Sequence of chain 1.A:
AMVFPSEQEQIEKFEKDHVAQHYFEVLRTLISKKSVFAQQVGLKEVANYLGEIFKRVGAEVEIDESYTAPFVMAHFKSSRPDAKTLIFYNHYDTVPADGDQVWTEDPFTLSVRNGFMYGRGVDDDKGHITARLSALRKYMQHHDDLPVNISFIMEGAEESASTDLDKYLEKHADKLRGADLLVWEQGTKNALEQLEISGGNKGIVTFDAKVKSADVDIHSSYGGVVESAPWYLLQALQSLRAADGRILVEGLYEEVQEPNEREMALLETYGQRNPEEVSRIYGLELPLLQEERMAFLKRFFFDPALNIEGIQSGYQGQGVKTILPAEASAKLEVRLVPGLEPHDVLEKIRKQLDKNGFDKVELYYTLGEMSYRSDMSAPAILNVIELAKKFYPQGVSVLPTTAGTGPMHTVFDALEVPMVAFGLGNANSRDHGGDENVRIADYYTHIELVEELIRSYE

The protein below binds the small molecule below.
Small molecule (SMILES): OC[C@H]1O[C@@H](O)[C@H](O)[C@@H](O)[C@@H]1O

Binding-site contacts:
Ligand atom O6 contacts residue SER479 of chain 1.A at 2.9 Å (h-bond).
Ligand atom O1 contacts residue LYS107 of chain 1.A at 2.9 Å (salt-bridge).
Ligand atom O1 contacts residue ASP203 of chain 1.A at 2.5 Å (salt-bridge).
Ligand atom O6 contacts residue TYR480 of chain 1.A at 4.0 Å.
Ligand atom C6 contacts residue TYR480 of chain 1.A at 4.1 Å (hydrophobic).
Ligand atom C1 contacts residue LYS107 of chain 1.A at 3.7 Å.
Ligand atom C5 contacts residue ASN406 of chain 1.A at 3.8 Å.
Ligand atom O3 contacts residue PRO402 of chain 1.A at 4.2 Å.
Ligand atom C1 contacts residue ASP203 of chain 1.A at 3.2 Å.
Ligand atom O5 contacts residue ASP203 of chain 1.A at 3.6 Å (salt-bridge).
Ligand atom O2 contacts residue ALA403 of chain 1.A at 3.6 Å.
Ligand atom O1 contacts residue TYR480 of chain 1.A at 4.2 Å.
Ligand atom O1 contacts residue ALA403 of chain 1.A at 4.4 Å.
Ligand atom O2 contacts residue PRO402 of chain 1.A at 3.2 Å.
Ligand atom C6 contacts residue SER479 of chain 1.A at 3.2 Å.
Ligand atom O5 contacts residue TYR480 of chain 1.A at 3.5 Å.
Ligand atom C4 contacts residue ASN406 of chain 1.A at 4.4 Å.
Ligand atom C3 contacts residue ASN406 of chain 1.A at 4.4 Å.
Ligand atom C2 contacts residue PRO402 of chain 1.A at 4.4 Å (hydrophobic).
Ligand atom C2 contacts residue ALA403 of chain 1.A at 4.5 Å (hydrophobic).
Ligand atom C3 contacts residue PRO402 of chain 1.A at 3.9 Å (hydrophobic).
Ligand atom O4 contacts residue ASN406 of chain 1.A at 3.6 Å.
Ligand atom C2 contacts residue LYS107 of chain 1.A at 4.0 Å.
Ligand atom O5 contacts residue LYS107 of chain 1.A at 3.6 Å (salt-bridge).
Ligand atom C1 contacts residue TYR480 of chain 1.A at 4.3 Å (hydrophobic).
Ligand atom C1 contacts residue ALA403 of chain 1.A at 4.1 Å (hydrophobic).
Ligand atom C5 contacts residue TYR480 of chain 1.A at 4.3 Å (hydrophobic).
Ligand atom C6 contacts residue ASN406 of chain 1.A at 3.8 Å.